The protein below binds the small molecule below.
Small molecule (SMILES): CC(C)(CO[P](=O)(O)O[P](=O)(O)OC[C@H]1O[C@@H](n2cnc3c(N)ncnc32)[C@H](O)[C@@H]1OP(=O)(O)O)[C@@H](O)C(=O)NCCC(=O)NCCNC(=O)Cc1cc(O)cc(O)c1

Binding-site contacts:
Ligand atom C3' contacts residue HIS213 of chain 2.A at 3.5 Å.
Ligand atom OAL contacts residue LYS245 of chain 2.A at 2.9 Å.
Ligand atom P2A contacts residue TYR216 of chain 2.A at 3.5 Å.
Ligand atom OAL contacts residue GLU180 of chain 2.A at 2.5 Å (salt-bridge).
Ligand atom O6A contacts residue TYR216 of chain 2.A at 3.5 Å (h-bond).
Ligand atom C2P contacts residue ILE226 of chain 2.A at 3.3 Å (hydrophobic).
Ligand atom CAB contacts residue ILE226 of chain 2.A at 3.2 Å (hydrophobic).
Ligand atom N4P contacts residue ALA224 of chain 2.A at 3.2 Å (h-bond).
Ligand atom OAK contacts residue LEU242 of chain 2.A at 3.5 Å.
Ligand atom O8A contacts residue HIS213 of chain 2.A at 3.1 Å (h-bond).
Ligand atom OAK contacts residue GLY318 of chain 2.A at 3.2 Å (h-bond).
Ligand atom NAA contacts residue OXY1 of chain 2.E at 3.2 Å (h-bond).
Ligand atom OAD contacts residue GLY287 of chain 2.A at 2.7 Å (h-bond).
Ligand atom O5P contacts residue PRO309 of chain 2.A at 3.2 Å.
Ligand atom OAD contacts residue GLY286 of chain 2.A at 3.5 Å.
Ligand atom OAD contacts residue GLY225 of chain 2.A at 3.6 Å.
Ligand atom C4A contacts residue ARG176 of chain 2.A at 3.5 Å.
Ligand atom OAD contacts residue GLU180 of chain 2.A at 3.0 Å (salt-bridge).
Ligand atom N4P contacts residue ILE226 of chain 2.A at 3.5 Å (h-bond).
Ligand atom N1A contacts residue LEU228 of chain 2.A at 3.2 Å (h-bond).
Ligand atom C2A contacts residue ASN227 of chain 2.A at 3.1 Å.
Ligand atom CAE contacts residue GLU180 of chain 2.A at 2.8 Å.
Ligand atom CAJ contacts residue LYS245 of chain 2.A at 3.4 Å.
Ligand atom C6P contacts residue ALA224 of chain 2.A at 3.1 Å (hydrophobic).
Ligand atom CAJ contacts residue GLU180 of chain 2.A at 3.0 Å.
Ligand atom O4A contacts residue TYR216 of chain 2.A at 2.6 Å (h-bond).
Ligand atom OAD contacts residue ILE226 of chain 2.A at 2.6 Å (h-bond).
Ligand atom C5' contacts residue LEU177 of chain 2.A at 3.5 Å (hydrophobic).
Ligand atom C12 contacts residue TYR216 of chain 2.A at 3.3 Å (hydrophobic).
Ligand atom N9A contacts residue ARG176 of chain 2.A at 3.4 Å (salt-bridge).
Ligand atom CAE contacts residue ILE226 of chain 2.A at 3.5 Å (hydrophobic).
Ligand atom N1A contacts residue ASN227 of chain 2.A at 3.1 Å.
Ligand atom C5' contacts residue HIS213 of chain 2.A at 3.6 Å.
Ligand atom C4' contacts residue HIS213 of chain 2.A at 3.2 Å.
Ligand atom CAI contacts residue LYS245 of chain 2.A at 3.1 Å.
Ligand atom NAA contacts residue ILE226 of chain 2.A at 3.5 Å.
Ligand atom O3' contacts residue HIS213 of chain 2.A at 3.0 Å.
Ligand atom C2P contacts residue GLY286 of chain 2.A at 3.5 Å.
Ligand atom N6A contacts residue ILE226 of chain 2.A at 2.9 Å (h-bond).
Ligand atom O4' contacts residue LEU177 of chain 2.A at 3.4 Å.

Sequence of chain 2.A:
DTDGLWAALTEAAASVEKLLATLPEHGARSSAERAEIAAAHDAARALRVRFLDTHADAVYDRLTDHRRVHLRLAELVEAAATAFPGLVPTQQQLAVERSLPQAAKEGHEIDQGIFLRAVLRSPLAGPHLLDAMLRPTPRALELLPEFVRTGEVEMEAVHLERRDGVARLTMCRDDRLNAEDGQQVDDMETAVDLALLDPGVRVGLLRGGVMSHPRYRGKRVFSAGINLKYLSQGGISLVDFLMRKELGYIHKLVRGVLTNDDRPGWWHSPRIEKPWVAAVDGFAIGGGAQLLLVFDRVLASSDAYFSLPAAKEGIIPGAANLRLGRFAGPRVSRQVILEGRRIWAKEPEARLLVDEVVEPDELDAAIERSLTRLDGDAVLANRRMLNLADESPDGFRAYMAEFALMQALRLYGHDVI